The protein below binds the small molecule below.
Small molecule (SMILES): NCC[C@H](O)C(=O)N[C@@H]1C[C@H](N)[C@@H](O[C@H]2O[C@H](CN)[C@@H](O)[C@H](O)[C@H]2O)[C@H](O)[C@H]1O[C@H]1O[C@H](CO)[C@@H](O)[C@H](N)[C@H]1O

Binding-site contacts:
Ligand atom C4 contacts residue LYS74 of chain 1.YA at 3.7 Å.
Ligand atom O6 contacts residue LYS74 of chain 1.YA at 3.5 Å.
Ligand atom C5 contacts residue LYS74 of chain 1.YA at 4.3 Å.
Ligand atom O33 contacts residue LYS74 of chain 1.YA at 3.0 Å.

Sequence of chain 1.YA:
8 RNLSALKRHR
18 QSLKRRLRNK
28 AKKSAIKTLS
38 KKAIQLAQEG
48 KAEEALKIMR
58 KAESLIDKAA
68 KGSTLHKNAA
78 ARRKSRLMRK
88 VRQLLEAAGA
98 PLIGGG